Binding-site contacts:
Ligand atom C8 contacts residue ASN134 of chain 1.G at 3.9 Å.
Ligand atom N2 contacts residue TYR107 of chain 1.A at 4.3 Å.
Ligand atom O7 contacts residue VAL97 of chain 1.G at 4.4 Å.
Ligand atom O7 contacts residue THR98 of chain 1.G at 4.2 Å.
Ligand atom C7 contacts residue TYR107 of chain 1.A at 4.0 Å (hydrophobic).
Ligand atom C4 contacts residue ASN134 of chain 1.G at 4.2 Å.
Ligand atom O4 contacts residue HIS27 of chain 1.B at 4.1 Å.
Ligand atom O3 contacts residue NAG1 of chain 1.O at 3.4 Å.
Ligand atom C2 contacts residue TYR107 of chain 1.A at 3.6 Å (hydrophobic).
Ligand atom C3 contacts residue NAG1 of chain 1.O at 3.9 Å.
Ligand atom C1 contacts residue ASN134 of chain 1.G at 1.4 Å.
Ligand atom C7 contacts residue THR98 of chain 1.G at 4.2 Å.
Ligand atom O7 contacts residue ASN134 of chain 1.G at 3.5 Å (h-bond).
Ligand atom C7 contacts residue ASN134 of chain 1.G at 3.4 Å.
Ligand atom O6 contacts residue GLU119 of chain 1.A at 2.8 Å (salt-bridge).
Ligand atom C6 contacts residue HIS98 of chain 1.B at 3.9 Å.
Ligand atom C8 contacts residue ASN100 of chain 1.G at 4.4 Å.
Ligand atom O6 contacts residue HIS98 of chain 1.B at 4.3 Å.
Ligand atom O5 contacts residue ASN134 of chain 1.G at 2.4 Å (h-bond).
Ligand atom C3 contacts residue ASN134 of chain 1.G at 3.7 Å.
Ligand atom C6 contacts residue GLU119 of chain 1.A at 3.7 Å.
Ligand atom C8 contacts residue LEU99 of chain 1.G at 4.3 Å (hydrophobic).
Ligand atom O7 contacts residue TYR107 of chain 1.A at 3.1 Å (h-bond).
Ligand atom C2 contacts residue ASN134 of chain 1.G at 2.4 Å.
Ligand atom N2 contacts residue NAG1 of chain 1.O at 4.0 Å.
Ligand atom C5 contacts residue ASN134 of chain 1.G at 3.7 Å.
Ligand atom O6 contacts residue HIS27 of chain 1.B at 3.7 Å.
Ligand atom N2 contacts residue ASN134 of chain 1.G at 2.9 Å (h-bond).
Ligand atom C1 contacts residue TYR107 of chain 1.A at 3.9 Å (hydrophobic).
Ligand atom O5 contacts residue TYR107 of chain 1.A at 4.0 Å.
Ligand atom C8 contacts residue THR98 of chain 1.G at 3.2 Å.
Ligand atom C8 contacts residue SER132 of chain 1.G at 4.2 Å.

The small molecule below binds the protein below.
Small molecule (SMILES): CC(=O)N[C@H]1[C@H](O[C@H]2[C@H](O)[C@@H](NC(C)=O)CO[C@@H]2CO)O[C@H](CO)[C@@H](O[C@@H]2O[C@H](CO)[C@@H](O)[C@H](O)[C@@H]2O)[C@@H]1O

Sequence of chain 1.G:
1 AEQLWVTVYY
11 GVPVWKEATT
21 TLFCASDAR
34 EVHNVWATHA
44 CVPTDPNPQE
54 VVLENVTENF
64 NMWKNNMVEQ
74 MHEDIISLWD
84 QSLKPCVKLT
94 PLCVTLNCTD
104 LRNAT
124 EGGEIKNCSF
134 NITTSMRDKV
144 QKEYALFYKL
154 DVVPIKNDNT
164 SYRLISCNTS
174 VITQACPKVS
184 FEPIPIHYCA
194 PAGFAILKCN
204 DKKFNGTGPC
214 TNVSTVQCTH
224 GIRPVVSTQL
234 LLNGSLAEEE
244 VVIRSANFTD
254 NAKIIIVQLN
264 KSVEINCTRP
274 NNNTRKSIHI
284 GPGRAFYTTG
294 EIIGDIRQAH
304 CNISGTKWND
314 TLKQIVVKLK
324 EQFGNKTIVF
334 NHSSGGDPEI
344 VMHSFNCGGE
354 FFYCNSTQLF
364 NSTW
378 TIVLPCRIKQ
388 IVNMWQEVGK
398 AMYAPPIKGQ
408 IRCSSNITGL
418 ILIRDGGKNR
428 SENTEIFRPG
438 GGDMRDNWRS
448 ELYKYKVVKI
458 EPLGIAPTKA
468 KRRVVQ

Sequence of chain 1.A:
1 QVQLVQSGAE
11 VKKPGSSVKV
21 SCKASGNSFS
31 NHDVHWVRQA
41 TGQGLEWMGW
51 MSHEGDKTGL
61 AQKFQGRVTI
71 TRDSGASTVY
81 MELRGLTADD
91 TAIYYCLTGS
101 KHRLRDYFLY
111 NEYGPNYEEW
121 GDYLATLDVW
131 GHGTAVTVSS

Sequence of chain 1.B:
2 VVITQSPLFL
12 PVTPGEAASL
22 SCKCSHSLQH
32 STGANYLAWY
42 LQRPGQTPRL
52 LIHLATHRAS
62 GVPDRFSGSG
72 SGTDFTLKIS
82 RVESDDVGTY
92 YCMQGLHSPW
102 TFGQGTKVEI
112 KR